Sequence of chain 1.B:
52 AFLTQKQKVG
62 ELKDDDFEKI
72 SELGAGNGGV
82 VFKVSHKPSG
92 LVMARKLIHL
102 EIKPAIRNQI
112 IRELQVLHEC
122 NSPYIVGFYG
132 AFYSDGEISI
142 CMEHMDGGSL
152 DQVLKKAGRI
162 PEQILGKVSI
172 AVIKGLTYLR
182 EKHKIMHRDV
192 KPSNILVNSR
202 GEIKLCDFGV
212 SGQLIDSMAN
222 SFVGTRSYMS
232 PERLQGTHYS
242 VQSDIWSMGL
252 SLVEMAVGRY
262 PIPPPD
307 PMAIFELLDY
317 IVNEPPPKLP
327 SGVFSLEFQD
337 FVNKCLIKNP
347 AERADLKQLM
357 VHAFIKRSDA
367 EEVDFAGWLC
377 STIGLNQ

Binding-site contacts:
Ligand atom O15 contacts residue MET143 of chain 1.B at 3.5 Å (h-bond).
Ligand atom C3 contacts residue ASP208 of chain 1.B at 3.6 Å.
Ligand atom C6 contacts residue ASP208 of chain 1.B at 3.2 Å.
Ligand atom N17 contacts residue ASP208 of chain 1.B at 3.1 Å (salt-bridge).
Ligand atom C12 contacts residue ASP208 of chain 1.B at 3.2 Å.
Ligand atom N21 contacts residue LEU118 of chain 1.B at 3.3 Å.
Ligand atom O11 contacts residue VAL211 of chain 1.B at 3.3 Å (h-bond).
Ligand atom C13 contacts residue LEU215 of chain 1.B at 3.5 Å (hydrophobic).
Ligand atom C20 contacts residue LEU118 of chain 1.B at 3.5 Å (hydrophobic).
Ligand atom C30 contacts residue MET230 of chain 1.B at 3.6 Å (hydrophobic).
Ligand atom O32 contacts residue ARG189 of chain 1.B at 2.9 Å (salt-bridge).
Ligand atom C8 contacts residue ASP208 of chain 1.B at 3.3 Å.
Ligand atom C5 contacts residue PHE209 of chain 1.B at 3.4 Å (hydrophobic).
Ligand atom C7 contacts residue ASP208 of chain 1.B at 2.9 Å.
Ligand atom C19 contacts residue VAL127 of chain 1.B at 3.5 Å (hydrophobic).
Ligand atom C2 contacts residue ILE141 of chain 1.B at 3.5 Å (hydrophobic).
Ligand atom O10 contacts residue VAL211 of chain 1.B at 3.1 Å.
Ligand atom C4 contacts residue VAL211 of chain 1.B at 3.6 Å (hydrophobic).
Ligand atom O31 contacts residue ARG234 of chain 1.B at 2.7 Å (salt-bridge).
Ligand atom C19 contacts residue PHE209 of chain 1.B at 3.6 Å (hydrophobic).
Ligand atom O10 contacts residue PHE209 of chain 1.B at 2.8 Å (h-bond).
Ligand atom C25 contacts residue ASP190 of chain 1.B at 3.5 Å.
Ligand atom N29 contacts residue ARG189 of chain 1.B at 3.1 Å (salt-bridge).
Ligand atom N29 contacts residue ARG234 of chain 1.B at 2.9 Å (salt-bridge).
Ligand atom C16 contacts residue MET143 of chain 1.B at 3.4 Å (hydrophobic).
Ligand atom O11 contacts residue GLY210 of chain 1.B at 3.5 Å.
Ligand atom O11 contacts residue PHE209 of chain 1.B at 3.3 Å (h-bond).
Ligand atom F33 contacts residue ILE216 of chain 1.B at 3.5 Å.
Ligand atom C9 contacts residue PHE209 of chain 1.B at 3.1 Å (hydrophobic).
Ligand atom C30 contacts residue ASP190 of chain 1.B at 3.3 Å.
Ligand atom C20 contacts residue VAL127 of chain 1.B at 3.3 Å (hydrophobic).
Ligand atom C8 contacts residue LEU215 of chain 1.B at 3.6 Å (hydrophobic).
Ligand atom C18 contacts residue PHE209 of chain 1.B at 3.4 Å (hydrophobic).
Ligand atom C18 contacts residue ASP208 of chain 1.B at 3.1 Å.
Ligand atom C26 contacts residue PHE209 of chain 1.B at 3.4 Å (hydrophobic).
Ligand atom N21 contacts residue MET143 of chain 1.B at 3.2 Å (h-bond).
Ligand atom S28 contacts residue ARG234 of chain 1.B at 2.9 Å (salt-bridge).
Ligand atom N29 contacts residue MET230 of chain 1.B at 3.5 Å.
Ligand atom C26 contacts residue ASP208 of chain 1.B at 3.2 Å.
Ligand atom O32 contacts residue ARG234 of chain 1.B at 2.4 Å (salt-bridge).

Sequence of chain 1.A:
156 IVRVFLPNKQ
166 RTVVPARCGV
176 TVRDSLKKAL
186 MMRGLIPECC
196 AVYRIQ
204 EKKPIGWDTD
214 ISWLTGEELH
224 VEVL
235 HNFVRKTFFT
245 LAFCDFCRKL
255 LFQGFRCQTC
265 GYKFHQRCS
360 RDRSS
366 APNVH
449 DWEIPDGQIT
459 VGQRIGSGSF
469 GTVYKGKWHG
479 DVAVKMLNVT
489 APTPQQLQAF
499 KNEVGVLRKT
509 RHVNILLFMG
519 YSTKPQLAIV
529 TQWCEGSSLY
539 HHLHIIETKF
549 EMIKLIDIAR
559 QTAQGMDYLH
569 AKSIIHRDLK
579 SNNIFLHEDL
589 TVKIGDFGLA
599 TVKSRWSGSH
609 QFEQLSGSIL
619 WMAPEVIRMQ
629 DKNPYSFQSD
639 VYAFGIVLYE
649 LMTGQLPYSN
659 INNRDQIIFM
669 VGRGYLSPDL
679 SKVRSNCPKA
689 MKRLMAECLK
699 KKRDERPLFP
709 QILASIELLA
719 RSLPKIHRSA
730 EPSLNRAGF

A protein and the small-molecule ligand that binds it are described below.
Small molecule (SMILES): CNS(=O)(=O)Nc1nccc(Cc2c(C)c3ccc(Oc4ncccn4)cc3oc2=O)c1F